Sequence of chain 1.B:
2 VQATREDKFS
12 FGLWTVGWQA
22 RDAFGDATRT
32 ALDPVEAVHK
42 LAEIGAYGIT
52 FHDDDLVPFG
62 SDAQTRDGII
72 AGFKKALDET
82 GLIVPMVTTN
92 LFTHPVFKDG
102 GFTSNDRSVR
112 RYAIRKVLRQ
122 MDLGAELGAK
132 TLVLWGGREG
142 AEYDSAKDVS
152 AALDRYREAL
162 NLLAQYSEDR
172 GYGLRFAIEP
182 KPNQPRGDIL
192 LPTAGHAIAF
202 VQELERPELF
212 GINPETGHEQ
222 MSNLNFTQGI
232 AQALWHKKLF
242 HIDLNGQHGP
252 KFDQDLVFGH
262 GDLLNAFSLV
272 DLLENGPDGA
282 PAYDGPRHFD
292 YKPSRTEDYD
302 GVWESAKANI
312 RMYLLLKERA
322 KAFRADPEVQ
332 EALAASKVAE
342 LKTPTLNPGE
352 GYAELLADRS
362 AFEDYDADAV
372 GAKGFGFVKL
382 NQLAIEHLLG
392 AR

Sequence of chain 1.A:
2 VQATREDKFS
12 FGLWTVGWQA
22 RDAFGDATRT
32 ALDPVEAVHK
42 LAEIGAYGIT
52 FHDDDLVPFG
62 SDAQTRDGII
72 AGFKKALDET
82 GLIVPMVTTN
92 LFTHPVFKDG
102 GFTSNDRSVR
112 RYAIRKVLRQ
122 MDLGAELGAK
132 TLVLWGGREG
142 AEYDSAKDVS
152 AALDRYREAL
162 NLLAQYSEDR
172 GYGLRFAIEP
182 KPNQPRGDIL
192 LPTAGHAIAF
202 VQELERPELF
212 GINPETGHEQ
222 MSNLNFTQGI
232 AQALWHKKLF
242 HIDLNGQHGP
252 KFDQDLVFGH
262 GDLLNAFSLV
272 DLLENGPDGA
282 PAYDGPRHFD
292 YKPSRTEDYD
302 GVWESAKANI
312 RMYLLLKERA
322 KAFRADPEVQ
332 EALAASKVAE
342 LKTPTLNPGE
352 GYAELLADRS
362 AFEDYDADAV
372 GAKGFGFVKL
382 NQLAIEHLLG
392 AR

The protein below binds the small molecule below.
Small molecule (SMILES): O=C[C@H](O)[C@@H](O)[C@H](O)CO

Binding-site contacts:
Ligand atom C2 contacts residue TRP136 of chain 1.B at 3.7 Å (hydrophobic).
Ligand atom C4 contacts residue MN1 of chain 1.I at 3.4 Å.
Ligand atom C2 contacts residue MN1 of chain 1.I at 3.4 Å.
Ligand atom C1 contacts residue TRP136 of chain 1.B at 3.8 Å (hydrophobic).
Ligand atom O3 contacts residue MN1 of chain 1.I at 3.5 Å.
Ligand atom C5 contacts residue HIS53 of chain 1.B at 3.3 Å.
Ligand atom O4 contacts residue ASP244 of chain 1.B at 3.2 Å (salt-bridge).
Ligand atom C4 contacts residue GLU180 of chain 1.B at 3.4 Å.
Ligand atom C2 contacts residue GLU180 of chain 1.B at 3.9 Å.
Ligand atom O1 contacts residue PHE25 of chain 1.A at 3.9 Å.
Ligand atom C4 contacts residue TRP136 of chain 1.B at 3.8 Å (hydrophobic).
Ligand atom O1 contacts residue HIS219 of chain 1.B at 3.5 Å (h-bond).
Ligand atom O2 contacts residue HIS219 of chain 1.B at 3.4 Å.
Ligand atom C1 contacts residue PHE25 of chain 1.A at 3.9 Å (hydrophobic).
Ligand atom O1 contacts residue MN1 of chain 1.J at 3.4 Å.
Ligand atom O5 contacts residue TRP136 of chain 1.B at 3.6 Å.
Ligand atom O4 contacts residue MN1 of chain 1.I at 2.4 Å.
Ligand atom O1 contacts residue TRP136 of chain 1.B at 3.8 Å.
Ligand atom O5 contacts residue PHE93 of chain 1.B at 4.0 Å.
Ligand atom O3 contacts residue ASP291 of chain 1.B at 2.6 Å (salt-bridge).
Ligand atom C4 contacts residue ASP291 of chain 1.B at 3.8 Å.
Ligand atom O5 contacts residue HIS53 of chain 1.B at 2.8 Å (h-bond).
Ligand atom O3 contacts residue TRP15 of chain 1.B at 3.4 Å (h-bond).
Ligand atom O2 contacts residue GLU216 of chain 1.B at 3.0 Å (salt-bridge).
Ligand atom O2 contacts residue ASP291 of chain 1.B at 3.0 Å (salt-bridge).
Ligand atom C2 contacts residue ASP291 of chain 1.B at 3.8 Å.
Ligand atom O4 contacts residue ASP291 of chain 1.B at 3.2 Å (salt-bridge).
Ligand atom O2 contacts residue MN1 of chain 1.I at 2.2 Å.
Ligand atom O1 contacts residue LYS182 of chain 1.B at 2.9 Å (salt-bridge).
Ligand atom C1 contacts residue LYS182 of chain 1.B at 4.2 Å.
Ligand atom C5 contacts residue THR89 of chain 1.B at 4.0 Å.
Ligand atom C3 contacts residue ASP291 of chain 1.B at 3.5 Å.
Ligand atom C5 contacts residue TRP136 of chain 1.B at 4.2 Å (hydrophobic).
Ligand atom O4 contacts residue GLU180 of chain 1.B at 2.5 Å (salt-bridge).
Ligand atom C3 contacts residue TRP136 of chain 1.B at 3.9 Å (hydrophobic).
Ligand atom O5 contacts residue THR89 of chain 1.B at 4.0 Å.
Ligand atom O2 contacts residue GLU180 of chain 1.B at 3.0 Å (salt-bridge).
Ligand atom O2 contacts residue MN1 of chain 1.J at 3.9 Å.
Ligand atom C3 contacts residue MN1 of chain 1.I at 3.6 Å.
Ligand atom O1 contacts residue ASP254 of chain 1.B at 3.8 Å.